Binding-site contacts:
Ligand atom OA2 contacts residue GLU259 of chain 4.A at 3.5 Å (salt-bridge).
Ligand atom CA4 contacts residue PRO279 of chain 4.A at 3.9 Å (hydrophobic).
Ligand atom CA3 contacts residue TBU1 of chain 4.F at 2.3 Å.
Ligand atom CA6 contacts residue PHE186 of chain 4.A at 3.9 Å (hydrophobic).
Ligand atom CA5 contacts residue ASN242 of chain 4.A at 3.0 Å.
Ligand atom CA5 contacts residue TBU1 of chain 4.F at 4.0 Å.
Ligand atom CA1 contacts residue HIS194 of chain 4.A at 3.9 Å.
Ligand atom CA6 contacts residue ASP243 of chain 4.A at 4.0 Å.
Ligand atom CA3 contacts residue HIS240 of chain 4.A at 3.5 Å.
Ligand atom CA2 contacts residue HIS240 of chain 4.A at 3.4 Å.
Ligand atom OA1 contacts residue HIS194 of chain 4.A at 3.5 Å.
Ligand atom CA4 contacts residue ILE172 of chain 4.A at 4.0 Å (hydrophobic).
Ligand atom CA6 contacts residue HIS194 of chain 4.A at 3.9 Å.
Ligand atom CA5 contacts residue ILE172 of chain 4.A at 3.8 Å (hydrophobic).
Ligand atom OA1 contacts residue FE21 of chain 4.B at 2.3 Å.
Ligand atom OA1 contacts residue GLU259 of chain 4.A at 3.3 Å (salt-bridge).
Ligand atom CB3 contacts residue TYR249 of chain 4.A at 3.7 Å (hydrophobic).
Ligand atom OA2 contacts residue TYR249 of chain 4.A at 2.5 Å (h-bond).
Ligand atom CB3 contacts residue TBU1 of chain 4.F at 1.1 Å.
Ligand atom CA2 contacts residue TYR249 of chain 4.A at 3.1 Å (hydrophobic).
Ligand atom CA1 contacts residue FE21 of chain 4.B at 3.2 Å.
Ligand atom OA1 contacts residue HIS240 of chain 4.A at 3.4 Å.
Ligand atom CA4 contacts residue TBU1 of chain 4.F at 2.6 Å.
Ligand atom CA1 contacts residue HIS240 of chain 4.A at 3.3 Å.
Ligand atom OA1 contacts residue ASP243 of chain 4.A at 3.5 Å (salt-bridge).
Ligand atom CA5 contacts residue PHE186 of chain 4.A at 3.7 Å (hydrophobic).
Ligand atom CA4 contacts residue HIS240 of chain 4.A at 3.6 Å.
Ligand atom CA6 contacts residue HIS240 of chain 4.A at 3.3 Å.
Ligand atom CA5 contacts residue HIS240 of chain 4.A at 3.4 Å.
Ligand atom OA2 contacts residue HIS240 of chain 4.A at 3.7 Å.
Ligand atom CA2 contacts residue FE21 of chain 4.B at 3.2 Å.
Ligand atom OA2 contacts residue TBU1 of chain 4.F at 2.8 Å (h-bond).
Ligand atom CA1 contacts residue TYR249 of chain 4.A at 3.9 Å (hydrophobic).
Ligand atom OA2 contacts residue FE21 of chain 4.B at 2.4 Å.
Ligand atom CA2 contacts residue TBU1 of chain 4.F at 3.0 Å.
Ligand atom OA2 contacts residue HIS209 of chain 4.A at 2.8 Å.
Ligand atom CA6 contacts residue ASN242 of chain 4.A at 3.1 Å.
Ligand atom CA4 contacts residue PHE186 of chain 4.A at 3.6 Å (hydrophobic).
Ligand atom CA3 contacts residue TYR249 of chain 4.A at 3.7 Å (hydrophobic).
Ligand atom OA1 contacts residue HIS145 of chain 4.A at 3.5 Å.

The protein below binds the small molecule below.
Small molecule (SMILES): Cc1cccc(O)c1O

Sequence of chain 4.A:
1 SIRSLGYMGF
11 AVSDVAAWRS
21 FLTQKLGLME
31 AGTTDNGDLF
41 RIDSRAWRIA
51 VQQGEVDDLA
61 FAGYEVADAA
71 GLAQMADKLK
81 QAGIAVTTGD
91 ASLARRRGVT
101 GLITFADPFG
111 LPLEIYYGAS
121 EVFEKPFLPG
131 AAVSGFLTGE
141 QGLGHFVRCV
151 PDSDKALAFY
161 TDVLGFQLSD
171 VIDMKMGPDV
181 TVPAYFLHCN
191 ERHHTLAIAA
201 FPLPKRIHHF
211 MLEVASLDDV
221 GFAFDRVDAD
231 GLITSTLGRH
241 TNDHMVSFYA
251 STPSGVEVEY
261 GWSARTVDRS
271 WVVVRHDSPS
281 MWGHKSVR